This protein binds this small molecule.
Small molecule (SMILES): CC(=O)N[C@@H]1[C@@H](O)[C@H](O)[C@@H](CO)O[C@H]1O

Sequence of chain 1.K:
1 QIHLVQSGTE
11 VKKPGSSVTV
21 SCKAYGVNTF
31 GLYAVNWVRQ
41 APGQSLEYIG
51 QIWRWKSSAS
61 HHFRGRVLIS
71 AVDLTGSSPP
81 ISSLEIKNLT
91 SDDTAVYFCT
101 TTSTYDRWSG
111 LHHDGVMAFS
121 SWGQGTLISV

Binding-site contacts:
Ligand atom C5 contacts residue ASN88 of chain 1.K at 3.6 Å.
Ligand atom C8 contacts residue ASN88 of chain 1.K at 4.1 Å.
Ligand atom C2 contacts residue ASN88 of chain 1.K at 2.5 Å.
Ligand atom N2 contacts residue ASN88 of chain 1.K at 3.0 Å (h-bond).
Ligand atom C8 contacts residue GLY15 of chain 1.K at 3.4 Å.
Ligand atom C7 contacts residue ASN88 of chain 1.K at 3.8 Å.
Ligand atom O5 contacts residue ASN88 of chain 1.K at 2.3 Å (h-bond).
Ligand atom C4 contacts residue ASN88 of chain 1.K at 4.2 Å.
Ligand atom C1 contacts residue ASN88 of chain 1.K at 1.4 Å.
Ligand atom O6 contacts residue ASN88 of chain 1.K at 4.3 Å.
Ligand atom C3 contacts residue ASN88 of chain 1.K at 3.8 Å.